This protein binds this small molecule.
Small molecule (SMILES): CC(C)Cn1c(=O)n(C)c(=O)c2nc[nH]c21

Binding-site contacts:
Ligand atom O6 contacts residue ILE252 of chain 2.D at 3.6 Å.
Ligand atom C10 contacts residue TYR81 of chain 2.D at 4.2 Å (hydrophobic).
Ligand atom N3 contacts residue PHE288 of chain 2.D at 3.5 Å.
Ligand atom C8 contacts residue PHE288 of chain 2.D at 3.7 Å (hydrophobic).
Ligand atom C8 contacts residue PHE256 of chain 2.D at 3.8 Å (hydrophobic).
Ligand atom C6 contacts residue PHE288 of chain 2.D at 3.5 Å (hydrophobic).
Ligand atom N1 contacts residue ILE252 of chain 2.D at 3.3 Å.
Ligand atom O6 contacts residue PHE288 of chain 2.D at 3.8 Å.
Ligand atom C6 contacts residue GLN285 of chain 2.D at 4.1 Å.
Ligand atom C11 contacts residue PHE288 of chain 2.D at 4.0 Å (hydrophobic).
Ligand atom N7 contacts residue TYR253 of chain 2.D at 4.0 Å.
Ligand atom N3 contacts residue ILE252 of chain 2.D at 4.2 Å.
Ligand atom C13 contacts residue TYR81 of chain 2.D at 3.9 Å (hydrophobic).
Ligand atom O6 contacts residue GLN285 of chain 2.D at 3.4 Å (h-bond).
Ligand atom N9 contacts residue PHE288 of chain 2.D at 3.7 Å.
Ligand atom C5 contacts residue GLN285 of chain 2.D at 3.9 Å.
Ligand atom N1 contacts residue GLN238 of chain 2.D at 4.2 Å.
Ligand atom C12 contacts residue PHE256 of chain 2.D at 4.0 Å (hydrophobic).
Ligand atom C4 contacts residue PHE288 of chain 2.D at 3.6 Å (hydrophobic).
Ligand atom O6 contacts residue GLN238 of chain 2.D at 3.3 Å (h-bond).
Ligand atom C5 contacts residue PHE288 of chain 2.D at 3.7 Å (hydrophobic).
Ligand atom C6 contacts residue GLN238 of chain 2.D at 4.2 Å.
Ligand atom C10 contacts residue GLN238 of chain 2.D at 3.3 Å.
Ligand atom C5 contacts residue ILE252 of chain 2.D at 3.8 Å (hydrophobic).
Ligand atom C10 contacts residue PHE288 of chain 2.D at 4.2 Å (hydrophobic).
Ligand atom C14 contacts residue HIS82 of chain 2.D at 4.1 Å.
Ligand atom C13 contacts residue HIS82 of chain 2.D at 3.7 Å.
Ligand atom O2 contacts residue PHE288 of chain 2.D at 4.1 Å.
Ligand atom C2 contacts residue PHE288 of chain 2.D at 3.6 Å (hydrophobic).
Ligand atom C10 contacts residue ILE252 of chain 2.D at 3.7 Å (hydrophobic).
Ligand atom N1 contacts residue PHE288 of chain 2.D at 3.5 Å.
Ligand atom O2 contacts residue LEU235 of chain 2.D at 3.4 Å.
Ligand atom N9 contacts residue PHE256 of chain 2.D at 3.7 Å.
Ligand atom N7 contacts residue GLN285 of chain 2.D at 3.2 Å (h-bond).
Ligand atom N7 contacts residue PHE288 of chain 2.D at 3.7 Å.
Ligand atom O2 contacts residue TYR81 of chain 2.D at 4.0 Å.
Ligand atom C2 contacts residue ILE252 of chain 2.D at 3.8 Å (hydrophobic).
Ligand atom C6 contacts residue ILE252 of chain 2.D at 3.4 Å (hydrophobic).
Ligand atom C11 contacts residue LEU196 of chain 2.D at 4.0 Å (hydrophobic).
Ligand atom C2 contacts residue LEU235 of chain 2.D at 4.1 Å (hydrophobic).

Sequence of chain 2.D:
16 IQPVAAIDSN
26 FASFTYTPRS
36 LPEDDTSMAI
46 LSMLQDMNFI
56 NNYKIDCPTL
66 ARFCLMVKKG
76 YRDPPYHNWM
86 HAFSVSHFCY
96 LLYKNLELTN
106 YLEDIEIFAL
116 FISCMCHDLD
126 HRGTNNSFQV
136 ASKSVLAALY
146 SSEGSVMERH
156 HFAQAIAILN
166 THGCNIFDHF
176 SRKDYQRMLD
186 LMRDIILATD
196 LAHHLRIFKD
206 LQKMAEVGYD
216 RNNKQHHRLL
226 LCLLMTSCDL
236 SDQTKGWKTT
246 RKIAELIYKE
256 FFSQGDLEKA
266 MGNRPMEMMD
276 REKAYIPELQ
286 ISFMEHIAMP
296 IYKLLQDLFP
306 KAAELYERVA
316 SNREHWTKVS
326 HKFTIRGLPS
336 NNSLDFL